The small molecule below binds the protein below.
Small molecule (SMILES): CC(=O)N[C@H]1[C@H](O[C@H]2[C@H](O)[C@@H](NC(C)=O)CO[C@@H]2CO)O[C@H](CO)[C@@H](O)[C@@H]1O

Sequence of chain 1.A:
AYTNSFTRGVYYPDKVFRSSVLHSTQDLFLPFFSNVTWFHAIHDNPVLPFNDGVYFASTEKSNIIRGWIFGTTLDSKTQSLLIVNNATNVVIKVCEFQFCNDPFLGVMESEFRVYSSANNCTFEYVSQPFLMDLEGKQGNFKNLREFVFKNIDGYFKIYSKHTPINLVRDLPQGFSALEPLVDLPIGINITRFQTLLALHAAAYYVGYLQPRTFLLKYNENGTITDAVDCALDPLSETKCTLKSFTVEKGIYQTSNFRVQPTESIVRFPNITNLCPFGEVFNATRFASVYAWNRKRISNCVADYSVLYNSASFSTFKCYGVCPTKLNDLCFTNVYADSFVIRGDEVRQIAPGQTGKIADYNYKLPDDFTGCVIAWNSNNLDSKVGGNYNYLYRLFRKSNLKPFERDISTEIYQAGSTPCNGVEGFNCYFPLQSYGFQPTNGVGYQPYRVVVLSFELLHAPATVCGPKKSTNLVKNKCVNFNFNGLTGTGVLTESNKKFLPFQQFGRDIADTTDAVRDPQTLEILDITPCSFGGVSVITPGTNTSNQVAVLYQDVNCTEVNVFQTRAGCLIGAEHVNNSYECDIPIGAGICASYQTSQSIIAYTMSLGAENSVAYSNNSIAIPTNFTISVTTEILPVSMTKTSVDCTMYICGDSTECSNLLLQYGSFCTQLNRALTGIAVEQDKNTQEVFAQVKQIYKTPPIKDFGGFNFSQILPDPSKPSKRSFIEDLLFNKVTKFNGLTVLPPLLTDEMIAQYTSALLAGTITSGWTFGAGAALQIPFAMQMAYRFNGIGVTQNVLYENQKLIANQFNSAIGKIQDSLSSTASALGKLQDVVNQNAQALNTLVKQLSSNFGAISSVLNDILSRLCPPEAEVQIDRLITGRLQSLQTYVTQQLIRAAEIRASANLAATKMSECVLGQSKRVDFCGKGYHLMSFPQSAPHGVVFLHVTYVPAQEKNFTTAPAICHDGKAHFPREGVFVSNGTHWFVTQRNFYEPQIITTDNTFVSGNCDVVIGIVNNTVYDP

Binding-site contacts:
Ligand atom C3 contacts residue ASN1121 of chain 1.A at 3.9 Å.
Ligand atom C8 contacts residue ILE1119 of chain 1.A at 4.0 Å (hydrophobic).
Ligand atom C8 contacts residue ASN1121 of chain 1.A at 4.3 Å.
Ligand atom O5 contacts residue ASN1121 of chain 1.A at 2.4 Å (h-bond).
Ligand atom N2 contacts residue ASN1121 of chain 1.A at 3.0 Å (h-bond).
Ligand atom C7 contacts residue ASN1121 of chain 1.A at 3.3 Å.
Ligand atom C1 contacts residue ASN1121 of chain 1.A at 1.5 Å.
Ligand atom C2 contacts residue ASN1121 of chain 1.A at 2.6 Å.
Ligand atom O6 contacts residue ASN1121 of chain 1.A at 4.5 Å.
Ligand atom O7 contacts residue ASN1121 of chain 1.A at 3.3 Å (h-bond).
Ligand atom C5 contacts residue ASN1121 of chain 1.A at 3.7 Å.
Ligand atom C4 contacts residue ASN1121 of chain 1.A at 4.3 Å.